Binding-site contacts:
Ligand atom O1B contacts residue THR812 of chain 1.A at 3.0 Å (h-bond).
Ligand atom O3G contacts residue PRO807 of chain 1.A at 3.6 Å.
Ligand atom N9 contacts residue LEU1139 of chain 1.A at 3.8 Å.
Ligand atom N6 contacts residue GLN788 of chain 1.A at 2.7 Å (h-bond).
Ligand atom O3G contacts residue LYS811 of chain 1.A at 2.6 Å (salt-bridge).
Ligand atom N1 contacts residue GLN783 of chain 1.A at 3.5 Å (h-bond).
Ligand atom PG contacts residue GLY808 of chain 1.A at 3.7 Å.
Ligand atom PG contacts residue LYS811 of chain 1.A at 3.7 Å.
Ligand atom N3B contacts residue MG1 of chain 1.C at 2.7 Å.
Ligand atom N6 contacts residue THR785 of chain 1.A at 3.6 Å.
Ligand atom N3B contacts residue LYS811 of chain 1.A at 3.7 Å.
Ligand atom O2' contacts residue ASP813 of chain 1.A at 2.9 Å (salt-bridge).
Ligand atom O1G contacts residue ARG1120 of chain 1.A at 3.5 Å.
Ligand atom N3 contacts residue LEU1139 of chain 1.A at 3.8 Å.
Ligand atom O5' contacts residue GLY808 of chain 1.A at 3.7 Å.
Ligand atom C5 contacts residue ILE782 of chain 1.A at 3.7 Å (hydrophobic).
Ligand atom C5 contacts residue LEU1139 of chain 1.A at 3.4 Å (hydrophobic).
Ligand atom N3 contacts residue HIS1141 of chain 1.A at 3.8 Å.
Ligand atom PB contacts residue LYS811 of chain 1.A at 3.6 Å.
Ligand atom O3A contacts residue GLY810 of chain 1.A at 3.5 Å (h-bond).
Ligand atom C6 contacts residue ILE782 of chain 1.A at 3.6 Å (hydrophobic).
Ligand atom O1B contacts residue LYS811 of chain 1.A at 3.1 Å (salt-bridge).
Ligand atom C4 contacts residue LEU1139 of chain 1.A at 3.4 Å (hydrophobic).
Ligand atom O1G contacts residue GLY808 of chain 1.A at 3.5 Å (h-bond).
Ligand atom N7 contacts residue GLN788 of chain 1.A at 3.0 Å (h-bond).
Ligand atom O2B contacts residue GLY810 of chain 1.A at 3.3 Å (h-bond).
Ligand atom O1B contacts residue GLY810 of chain 1.A at 3.6 Å.
Ligand atom O1B contacts residue MG1 of chain 1.C at 3.7 Å.
Ligand atom C4' contacts residue GLY1119 of chain 1.A at 3.7 Å.
Ligand atom N6 contacts residue GLN783 of chain 1.A at 2.8 Å (h-bond).
Ligand atom O2B contacts residue THR809 of chain 1.A at 3.7 Å.
Ligand atom O3A contacts residue GLY808 of chain 1.A at 3.2 Å.
Ligand atom C2' contacts residue ASP813 of chain 1.A at 3.2 Å.
Ligand atom O3G contacts residue GLY808 of chain 1.A at 2.7 Å (h-bond).
Ligand atom PB contacts residue MG1 of chain 1.C at 3.8 Å.
Ligand atom C6 contacts residue GLN783 of chain 1.A at 3.6 Å.
Ligand atom O2B contacts residue LYS811 of chain 1.A at 2.6 Å (salt-bridge).
Ligand atom N6 contacts residue PHE784 of chain 1.A at 3.5 Å.
Ligand atom C5' contacts residue GLY808 of chain 1.A at 3.7 Å.
Ligand atom C8 contacts residue GLY810 of chain 1.A at 3.6 Å.

This protein binds this small molecule.
Small molecule (SMILES): Nc1ncnc2c1ncn2[C@@H]1O[C@H](CO[P](=O)(O)O[P](=O)(O)NP(=O)(O)O)[C@@H](O)[C@H]1O

Sequence of chain 1.A:
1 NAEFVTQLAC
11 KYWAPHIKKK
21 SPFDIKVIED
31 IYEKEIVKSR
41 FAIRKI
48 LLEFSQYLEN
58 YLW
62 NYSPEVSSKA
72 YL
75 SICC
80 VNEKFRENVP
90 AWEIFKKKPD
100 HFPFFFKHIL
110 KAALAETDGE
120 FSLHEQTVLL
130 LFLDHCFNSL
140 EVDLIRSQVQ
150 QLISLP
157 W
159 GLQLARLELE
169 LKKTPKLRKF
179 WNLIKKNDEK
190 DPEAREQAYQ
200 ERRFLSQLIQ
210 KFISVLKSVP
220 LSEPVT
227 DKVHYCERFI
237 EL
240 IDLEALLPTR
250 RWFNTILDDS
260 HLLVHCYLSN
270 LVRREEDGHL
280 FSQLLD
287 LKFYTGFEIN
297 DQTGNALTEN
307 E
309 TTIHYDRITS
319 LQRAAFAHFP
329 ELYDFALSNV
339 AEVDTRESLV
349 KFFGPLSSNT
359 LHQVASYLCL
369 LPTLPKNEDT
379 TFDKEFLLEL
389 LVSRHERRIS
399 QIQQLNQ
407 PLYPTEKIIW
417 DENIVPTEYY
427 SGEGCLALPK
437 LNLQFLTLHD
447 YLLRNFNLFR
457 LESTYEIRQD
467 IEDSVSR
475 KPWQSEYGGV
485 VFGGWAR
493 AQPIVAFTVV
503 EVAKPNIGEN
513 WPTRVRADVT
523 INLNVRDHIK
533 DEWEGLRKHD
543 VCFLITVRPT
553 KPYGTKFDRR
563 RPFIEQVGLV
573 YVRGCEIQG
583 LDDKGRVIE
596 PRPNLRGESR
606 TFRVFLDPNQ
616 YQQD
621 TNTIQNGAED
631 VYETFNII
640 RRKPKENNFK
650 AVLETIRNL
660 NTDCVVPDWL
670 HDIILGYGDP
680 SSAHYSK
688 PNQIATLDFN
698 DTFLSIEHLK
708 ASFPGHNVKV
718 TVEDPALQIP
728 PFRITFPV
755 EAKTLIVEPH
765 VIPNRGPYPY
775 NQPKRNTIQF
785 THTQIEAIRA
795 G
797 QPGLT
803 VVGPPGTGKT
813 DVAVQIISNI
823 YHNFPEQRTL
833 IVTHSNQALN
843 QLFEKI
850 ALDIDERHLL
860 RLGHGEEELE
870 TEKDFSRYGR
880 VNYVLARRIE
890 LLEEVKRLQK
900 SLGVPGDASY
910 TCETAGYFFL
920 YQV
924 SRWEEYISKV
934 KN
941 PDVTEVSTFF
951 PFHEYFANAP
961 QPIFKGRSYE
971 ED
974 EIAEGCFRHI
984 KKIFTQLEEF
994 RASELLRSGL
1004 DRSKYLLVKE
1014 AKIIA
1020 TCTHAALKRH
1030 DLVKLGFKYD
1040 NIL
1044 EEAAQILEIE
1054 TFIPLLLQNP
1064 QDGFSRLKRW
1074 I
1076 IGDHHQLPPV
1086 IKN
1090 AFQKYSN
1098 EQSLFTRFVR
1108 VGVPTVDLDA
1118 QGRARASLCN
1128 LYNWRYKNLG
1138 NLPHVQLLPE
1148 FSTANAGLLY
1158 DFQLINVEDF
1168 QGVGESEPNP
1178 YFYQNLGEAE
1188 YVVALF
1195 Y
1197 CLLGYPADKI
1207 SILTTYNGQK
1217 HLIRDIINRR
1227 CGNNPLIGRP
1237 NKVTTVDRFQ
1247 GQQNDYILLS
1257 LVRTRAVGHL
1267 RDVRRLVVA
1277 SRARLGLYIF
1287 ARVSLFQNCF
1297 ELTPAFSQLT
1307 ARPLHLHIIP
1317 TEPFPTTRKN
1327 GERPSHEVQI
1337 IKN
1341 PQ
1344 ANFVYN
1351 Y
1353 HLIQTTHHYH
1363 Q